Binding-site contacts:
Ligand atom C6 contacts residue PHE266 of chain 1.D at 3.8 Å (hydrophobic).
Ligand atom O3 contacts residue MET199 of chain 1.D at 3.4 Å.
Ligand atom C11 contacts residue PHE298 of chain 1.D at 3.7 Å (hydrophobic).
Ligand atom O4 contacts residue PHE298 of chain 1.D at 3.8 Å.
Ligand atom C34 contacts residue ASN247 of chain 1.D at 3.6 Å.
Ligand atom C15 contacts residue EDO1 of chain 1.WA at 4.0 Å.
Ligand atom C10 contacts residue PHE298 of chain 1.D at 3.6 Å (hydrophobic).
Ligand atom C24 contacts residue MET199 of chain 1.D at 3.8 Å (hydrophobic).
Ligand atom N1 contacts residue PHE266 of chain 1.D at 4.0 Å.
Ligand atom C17 contacts residue PRO282 of chain 1.D at 3.9 Å (hydrophobic).
Ligand atom O2 contacts residue ILE262 of chain 1.D at 3.9 Å.
Ligand atom C5 contacts residue PHE266 of chain 1.D at 3.3 Å (hydrophobic).
Ligand atom C33 contacts residue PHE298 of chain 1.D at 3.4 Å (hydrophobic).
Ligand atom C32 contacts residue TYR85 of chain 1.D at 3.9 Å (hydrophobic).
Ligand atom C1 contacts residue SER294 of chain 1.D at 3.4 Å.
Ligand atom C33 contacts residue ILE262 of chain 1.D at 3.6 Å (hydrophobic).
Ligand atom C1 contacts residue PHE298 of chain 1.D at 3.8 Å (hydrophobic).
Ligand atom C34 contacts residue ILE262 of chain 1.D at 3.9 Å (hydrophobic).
Ligand atom C32 contacts residue ASN247 of chain 1.D at 3.7 Å.
Ligand atom O2 contacts residue GLN295 of chain 1.D at 3.0 Å (h-bond).
Ligand atom C6 contacts residue MET263 of chain 1.D at 3.6 Å (hydrophobic).
Ligand atom C29 contacts residue LEU245 of chain 1.D at 3.8 Å (hydrophobic).
Ligand atom C8 contacts residue GLN295 of chain 1.D at 3.5 Å.
Ligand atom C32 contacts residue PHE298 of chain 1.D at 3.9 Å (hydrophobic).
Ligand atom C4 contacts residue MET283 of chain 1.D at 3.7 Å (hydrophobic).
Ligand atom O4 contacts residue GLN295 of chain 1.D at 3.3 Å (h-bond).
Ligand atom C31 contacts residue PHE298 of chain 1.D at 3.9 Å (hydrophobic).
Ligand atom C5 contacts residue MET263 of chain 1.D at 3.3 Å (hydrophobic).
Ligand atom O2 contacts residue PHE298 of chain 1.D at 3.7 Å.
Ligand atom C9 contacts residue PHE298 of chain 1.D at 3.4 Å (hydrophobic).
Ligand atom C8 contacts residue PHE298 of chain 1.D at 3.4 Å (hydrophobic).
Ligand atom C26 contacts residue HIS86 of chain 1.D at 3.9 Å.
Ligand atom C9 contacts residue ILE262 of chain 1.D at 3.9 Å (hydrophobic).
Ligand atom O1 contacts residue PHE298 of chain 1.D at 3.8 Å.
Ligand atom C4 contacts residue PHE266 of chain 1.D at 3.8 Å (hydrophobic).
Ligand atom C34 contacts residue THR259 of chain 1.D at 3.9 Å.
Ligand atom C14 contacts residue EDO1 of chain 1.WA at 3.8 Å.
Ligand atom C28 contacts residue ASP244 of chain 1.D at 3.7 Å.
Ligand atom O4 contacts residue ILE262 of chain 1.D at 3.5 Å.
Ligand atom C28 contacts residue MET199 of chain 1.D at 3.9 Å (hydrophobic).

Sequence of chain 1.D:
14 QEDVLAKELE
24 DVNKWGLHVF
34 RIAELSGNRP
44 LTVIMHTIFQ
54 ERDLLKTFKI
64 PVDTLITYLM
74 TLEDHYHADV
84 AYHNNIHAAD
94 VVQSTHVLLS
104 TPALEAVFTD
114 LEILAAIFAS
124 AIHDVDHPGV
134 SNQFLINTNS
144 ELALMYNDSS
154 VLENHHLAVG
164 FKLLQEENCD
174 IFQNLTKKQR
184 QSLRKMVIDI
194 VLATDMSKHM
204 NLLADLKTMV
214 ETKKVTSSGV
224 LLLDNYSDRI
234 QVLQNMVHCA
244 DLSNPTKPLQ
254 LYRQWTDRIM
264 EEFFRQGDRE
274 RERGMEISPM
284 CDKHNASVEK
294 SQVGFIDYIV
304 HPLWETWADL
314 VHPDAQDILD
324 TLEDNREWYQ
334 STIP

This small molecule binds to this protein.
Small molecule (SMILES): COc1ccccc1COc1cc(C2=NN(C3CCN(c4ncnc5ccsc45)CC3)C(=O)[C@@H]3CC=CC[C@@H]23)ccc1OC